This protein binds this small molecule.
Small molecule (SMILES): C[C@H](NC(=O)[C@H](CC1=NC=NC1)NC(=O)[C@H](C)NC(=O)[C@H](CC(=O)O)NC(=O)[C@H](Cc1cnc[nH]1)NC(=O)[C@@H](N)CC(=O)O)C(=O)O

Binding-site contacts:
Ligand atom CB contacts residue ASP425 of chain 1.A at 3.7 Å.
Ligand atom C contacts residue LYS428 of chain 1.A at 3.3 Å.
Ligand atom O contacts residue ILE383 of chain 1.A at 3.4 Å.
Ligand atom CB contacts residue TYR381 of chain 1.A at 3.5 Å (hydrophobic).
Ligand atom OD2 contacts residue LYS384 of chain 1.A at 3.2 Å.
Ligand atom CA contacts residue LYS384 of chain 1.A at 3.7 Å.
Ligand atom CA contacts residue LYS384 of chain 1.A at 3.3 Å.
Ligand atom OXT contacts residue SER387 of chain 1.A at 3.4 Å.
Ligand atom O contacts residue THR382 of chain 1.A at 2.8 Å (h-bond).
Ligand atom ND1 contacts residue PRO380 of chain 1.A at 3.3 Å (h-bond).
Ligand atom OD2 contacts residue THR382 of chain 1.A at 3.1 Å (h-bond).
Ligand atom O contacts residue TYR381 of chain 1.A at 3.3 Å.
Ligand atom CB contacts residue LYS384 of chain 1.A at 3.7 Å.
Ligand atom CB contacts residue TYR426 of chain 1.A at 3.7 Å (hydrophobic).
Ligand atom CB contacts residue PRO380 of chain 1.A at 3.8 Å (hydrophobic).
Ligand atom N contacts residue ASP425 of chain 1.A at 2.8 Å (salt-bridge).
Ligand atom C contacts residue LYS384 of chain 1.A at 3.4 Å.
Ligand atom OXT contacts residue LYS428 of chain 1.A at 3.4 Å (salt-bridge).
Ligand atom O contacts residue VAL427 of chain 1.A at 2.9 Å (h-bond).
Ligand atom C contacts residue TYR381 of chain 1.A at 3.7 Å (hydrophobic).
Ligand atom O contacts residue LYS384 of chain 1.A at 2.8 Å (salt-bridge).
Ligand atom CG contacts residue LYS384 of chain 1.A at 3.6 Å.
Ligand atom N contacts residue LYS384 of chain 1.A at 2.7 Å (salt-bridge).
Ligand atom CA contacts residue ASP425 of chain 1.A at 3.4 Å.
Ligand atom CD2 contacts residue ASP425 of chain 1.A at 3.4 Å.
Ligand atom CB contacts residue MET388 of chain 1.A at 3.5 Å (hydrophobic).
Ligand atom CA contacts residue THR382 of chain 1.A at 3.4 Å.
Ligand atom C contacts residue SER387 of chain 1.A at 3.4 Å.
Ligand atom O contacts residue VAL427 of chain 1.A at 3.5 Å (h-bond).
Ligand atom O contacts residue ASP425 of chain 1.A at 3.6 Å.
Ligand atom N contacts residue THR382 of chain 1.A at 3.0 Å (h-bond).
Ligand atom CA contacts residue VAL427 of chain 1.A at 3.5 Å (hydrophobic).
Ligand atom CE1 contacts residue THR379 of chain 1.A at 3.7 Å.
Ligand atom ND1 contacts residue THR379 of chain 1.A at 3.7 Å.
Ligand atom C contacts residue THR382 of chain 1.A at 3.6 Å.
Ligand atom O contacts residue TYR426 of chain 1.A at 3.2 Å.
Ligand atom O contacts residue SER387 of chain 1.A at 2.9 Å.
Ligand atom O contacts residue THR382 of chain 1.A at 3.6 Å.
Ligand atom O contacts residue LYS428 of chain 1.A at 2.5 Å (salt-bridge).
Ligand atom C contacts residue ASP425 of chain 1.A at 3.6 Å.

Sequence of chain 1.A:
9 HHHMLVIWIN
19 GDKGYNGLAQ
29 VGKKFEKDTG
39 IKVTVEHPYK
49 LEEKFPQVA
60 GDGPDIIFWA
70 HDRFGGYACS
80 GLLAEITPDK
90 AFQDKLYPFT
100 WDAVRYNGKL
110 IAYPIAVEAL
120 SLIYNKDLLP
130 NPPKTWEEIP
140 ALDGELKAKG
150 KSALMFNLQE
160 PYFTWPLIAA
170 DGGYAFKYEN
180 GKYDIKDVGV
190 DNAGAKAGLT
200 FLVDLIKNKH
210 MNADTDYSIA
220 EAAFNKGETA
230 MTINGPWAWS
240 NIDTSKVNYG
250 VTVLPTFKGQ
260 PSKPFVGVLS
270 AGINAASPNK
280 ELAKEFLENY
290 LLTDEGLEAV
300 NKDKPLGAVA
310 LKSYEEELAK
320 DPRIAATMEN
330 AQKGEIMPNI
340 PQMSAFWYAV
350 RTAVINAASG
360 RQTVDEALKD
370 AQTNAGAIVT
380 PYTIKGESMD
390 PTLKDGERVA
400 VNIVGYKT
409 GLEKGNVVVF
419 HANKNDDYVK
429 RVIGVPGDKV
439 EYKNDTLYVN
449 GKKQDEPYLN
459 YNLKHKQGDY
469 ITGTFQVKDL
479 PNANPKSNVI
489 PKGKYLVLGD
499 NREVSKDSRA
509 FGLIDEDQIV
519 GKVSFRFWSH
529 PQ